Sequence of chain 2.B:
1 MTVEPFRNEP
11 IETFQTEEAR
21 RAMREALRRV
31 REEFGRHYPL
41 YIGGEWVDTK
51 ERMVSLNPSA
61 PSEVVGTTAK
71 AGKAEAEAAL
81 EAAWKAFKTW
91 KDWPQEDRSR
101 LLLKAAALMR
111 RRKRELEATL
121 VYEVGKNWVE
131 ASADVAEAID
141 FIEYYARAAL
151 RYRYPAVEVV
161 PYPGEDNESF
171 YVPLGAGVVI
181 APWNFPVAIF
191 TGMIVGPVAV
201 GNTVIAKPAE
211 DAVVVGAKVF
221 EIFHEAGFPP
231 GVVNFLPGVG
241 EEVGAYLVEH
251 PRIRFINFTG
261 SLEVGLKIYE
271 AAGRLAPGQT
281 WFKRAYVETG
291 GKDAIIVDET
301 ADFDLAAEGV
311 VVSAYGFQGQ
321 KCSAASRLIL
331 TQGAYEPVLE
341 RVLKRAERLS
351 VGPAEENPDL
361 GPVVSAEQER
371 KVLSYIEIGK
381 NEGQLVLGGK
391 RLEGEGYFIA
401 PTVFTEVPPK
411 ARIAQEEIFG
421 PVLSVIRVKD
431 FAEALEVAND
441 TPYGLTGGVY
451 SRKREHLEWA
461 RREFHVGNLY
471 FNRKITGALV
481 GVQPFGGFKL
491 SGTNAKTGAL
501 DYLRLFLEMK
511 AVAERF

Binding-site contacts:
Ligand atom OG contacts residue SER323 of chain 2.B at 3.0 Å (h-bond).
Ligand atom CB contacts residue PHE485 of chain 2.B at 4.0 Å (hydrophobic).
Ligand atom OXT contacts residue SER323 of chain 2.B at 2.8 Å (h-bond).
Ligand atom OG contacts residue LYS321 of chain 2.B at 4.0 Å.
Ligand atom OG contacts residue PHE485 of chain 2.B at 4.3 Å.
Ligand atom CB contacts residue CYS322 of chain 2.B at 3.5 Å (hydrophobic).
Ligand atom O contacts residue THR476 of chain 2.B at 3.9 Å.
Ligand atom OXT contacts residue ALA478 of chain 2.B at 4.2 Å.
Ligand atom N contacts residue ALA478 of chain 2.B at 4.1 Å.
Ligand atom OXT contacts residue THR476 of chain 2.B at 3.9 Å.
Ligand atom CA contacts residue PHE185 of chain 2.B at 4.5 Å (hydrophobic).
Ligand atom N contacts residue PHE485 of chain 2.B at 3.5 Å.
Ligand atom N contacts residue GLU137 of chain 2.B at 4.3 Å.
Ligand atom CB contacts residue SER323 of chain 2.B at 4.1 Å.
Ligand atom O contacts residue GLY477 of chain 2.B at 3.2 Å (h-bond).
Ligand atom CA contacts residue PHE485 of chain 2.B at 4.2 Å (hydrophobic).
Ligand atom OXT contacts residue LYS321 of chain 2.B at 4.3 Å.
Ligand atom O contacts residue PHE485 of chain 2.B at 3.5 Å.
Ligand atom O contacts residue ALA478 of chain 2.B at 3.0 Å (h-bond).
Ligand atom OXT contacts residue PHE185 of chain 2.B at 4.2 Å.
Ligand atom C contacts residue GLY477 of chain 2.B at 3.4 Å.
Ligand atom OXT contacts residue GLY477 of chain 2.B at 3.0 Å (h-bond).
Ligand atom C contacts residue ALA478 of chain 2.B at 3.8 Å (hydrophobic).
Ligand atom OG contacts residue CYS322 of chain 2.B at 3.2 Å (h-bond).
Ligand atom C contacts residue THR476 of chain 2.B at 4.3 Å.
Ligand atom C contacts residue SER323 of chain 2.B at 3.3 Å.
Ligand atom OG contacts residue PHE185 of chain 2.B at 3.5 Å.
Ligand atom CA contacts residue SER323 of chain 2.B at 4.3 Å.
Ligand atom C contacts residue PHE485 of chain 2.B at 4.2 Å (hydrophobic).
Ligand atom CB contacts residue PHE185 of chain 2.B at 3.8 Å (hydrophobic).
Ligand atom O contacts residue SER323 of chain 2.B at 3.6 Å.

The small molecule below binds the protein below.
Small molecule (SMILES): N[C@@H](CO)C(=O)O